Sequence of chain 1.B:
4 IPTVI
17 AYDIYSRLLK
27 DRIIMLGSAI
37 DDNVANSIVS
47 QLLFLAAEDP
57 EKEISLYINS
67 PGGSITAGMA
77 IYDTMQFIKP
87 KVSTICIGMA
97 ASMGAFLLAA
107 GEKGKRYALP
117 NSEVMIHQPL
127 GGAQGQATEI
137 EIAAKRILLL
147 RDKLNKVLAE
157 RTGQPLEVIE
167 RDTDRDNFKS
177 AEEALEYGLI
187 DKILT

A protein and the small-molecule ligand that binds it are described below.
Small molecule (SMILES): CC(C)O[PH](=O)OC(C)C

Binding-site contacts:
Ligand atom O3P contacts residue MET99 of chain 1.B at 2.9 Å (h-bond).
Ligand atom O1P contacts residue SER98 of chain 1.B at 2.5 Å (h-bond).
Ligand atom C3 contacts residue SER98 of chain 1.B at 3.9 Å.
Ligand atom P contacts residue HIS123 of chain 1.B at 3.4 Å.
Ligand atom C2 contacts residue LEU150 of chain 1.B at 3.5 Å (hydrophobic).
Ligand atom P contacts residue GLY69 of chain 1.B at 4.4 Å.
Ligand atom C2 contacts residue GLN124 of chain 1.B at 4.3 Å.
Ligand atom C3' contacts residue GLY69 of chain 1.B at 3.7 Å.
Ligand atom O1P contacts residue MET99 of chain 1.B at 3.2 Å (h-bond).
Ligand atom C2 contacts residue PRO125 of chain 1.B at 4.0 Å (hydrophobic).
Ligand atom P contacts residue SER98 of chain 1.B at 1.6 Å.
Ligand atom C3 contacts residue HIS123 of chain 1.B at 3.2 Å.
Ligand atom C1' contacts residue GLY69 of chain 1.B at 4.3 Å.
Ligand atom C1' contacts residue PRO125 of chain 1.B at 4.4 Å (hydrophobic).
Ligand atom C1' contacts residue LEU126 of chain 1.B at 3.9 Å (hydrophobic).
Ligand atom O2P contacts residue PRO125 of chain 1.B at 4.1 Å.
Ligand atom O2P contacts residue GLN124 of chain 1.B at 4.4 Å.
Ligand atom O2P contacts residue LEU126 of chain 1.B at 4.5 Å.
Ligand atom C1 contacts residue HIS123 of chain 1.B at 3.1 Å.
Ligand atom O3P contacts residue GLY69 of chain 1.B at 3.2 Å (h-bond).
Ligand atom C3' contacts residue LEU126 of chain 1.B at 3.6 Å (hydrophobic).
Ligand atom O2P contacts residue HIS123 of chain 1.B at 3.0 Å (h-bond).
Ligand atom C2 contacts residue HIS123 of chain 1.B at 3.4 Å.
Ligand atom C2' contacts residue GLY69 of chain 1.B at 4.0 Å.
Ligand atom C2' contacts residue HIS123 of chain 1.B at 3.7 Å.
Ligand atom C3' contacts residue ILE71 of chain 1.B at 3.4 Å (hydrophobic).
Ligand atom P contacts residue MET99 of chain 1.B at 3.3 Å.
Ligand atom O1P contacts residue HIS123 of chain 1.B at 4.0 Å.
Ligand atom C2 contacts residue MET99 of chain 1.B at 3.9 Å (hydrophobic).
Ligand atom C1' contacts residue HIS123 of chain 1.B at 3.5 Å.
Ligand atom C3' contacts residue PRO125 of chain 1.B at 4.3 Å (hydrophobic).
Ligand atom C1 contacts residue SER98 of chain 1.B at 3.4 Å.
Ligand atom O3P contacts residue SER98 of chain 1.B at 2.6 Å (h-bond).
Ligand atom C1 contacts residue MET99 of chain 1.B at 4.3 Å (hydrophobic).
Ligand atom C1' contacts residue SER98 of chain 1.B at 3.5 Å.
Ligand atom O2P contacts residue SER98 of chain 1.B at 2.6 Å (h-bond).
Ligand atom C2' contacts residue SER98 of chain 1.B at 3.3 Å.
Ligand atom O3P contacts residue GLY68 of chain 1.B at 4.2 Å.